Sequence of chain 1.C:
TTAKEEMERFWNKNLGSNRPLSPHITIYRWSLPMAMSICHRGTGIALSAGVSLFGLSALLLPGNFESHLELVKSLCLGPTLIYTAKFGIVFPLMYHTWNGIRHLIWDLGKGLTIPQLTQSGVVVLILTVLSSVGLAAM

Binding-site contacts:
Ligand atom CAO contacts residue ILE56 of chain 1.C at 3.7 Å (hydrophobic).
Ligand atom CAH contacts residue SER68 of chain 1.C at 3.1 Å.
Ligand atom CAR contacts residue TYR114 of chain 1.D at 3.4 Å (hydrophobic).
Ligand atom CAP contacts residue TRP201 of chain 1.B at 4.0 Å (hydrophobic).
Ligand atom FAE contacts residue ILE246 of chain 1.B at 3.9 Å.
Ligand atom FAE contacts residue SER198 of chain 1.B at 3.0 Å.
Ligand atom FAG contacts residue ASP113 of chain 1.D at 3.2 Å.
Ligand atom CAI contacts residue ARG72 of chain 1.C at 3.5 Å.
Ligand atom CAJ contacts residue SER68 of chain 1.C at 3.8 Å.
Ligand atom FAE contacts residue ASP113 of chain 1.D at 3.2 Å.
Ligand atom CAM contacts residue ARG72 of chain 1.C at 3.1 Å.
Ligand atom FAG contacts residue TYR114 of chain 1.D at 2.9 Å.
Ligand atom CAV contacts residue TYR114 of chain 1.D at 3.5 Å (hydrophobic).
Ligand atom FAF contacts residue SER198 of chain 1.B at 3.9 Å.
Ligand atom FAF contacts residue PRO197 of chain 1.B at 3.4 Å.
Ligand atom CAV contacts residue ARG72 of chain 1.C at 3.2 Å.
Ligand atom CAP contacts residue PRO197 of chain 1.B at 4.0 Å (hydrophobic).
Ligand atom FAG contacts residue ARG72 of chain 1.C at 3.1 Å.
Ligand atom CAO contacts residue TRP61 of chain 1.C at 3.9 Å (hydrophobic).
Ligand atom CAJ contacts residue TYR114 of chain 1.D at 4.1 Å (hydrophobic).
Ligand atom CAU contacts residue TYR114 of chain 1.D at 3.4 Å (hydrophobic).
Ligand atom FAG contacts residue TRP201 of chain 1.B at 3.9 Å.
Ligand atom CAH contacts residue ILE69 of chain 1.C at 4.0 Å (hydrophobic).
Ligand atom CAX contacts residue TRP201 of chain 1.B at 4.1 Å (hydrophobic).
Ligand atom FAE contacts residue HIS244 of chain 1.B at 3.6 Å.
Ligand atom CAO contacts residue ILE69 of chain 1.C at 3.8 Å (hydrophobic).
Ligand atom CAM contacts residue HIS244 of chain 1.B at 4.0 Å.
Ligand atom CAU contacts residue ARG72 of chain 1.C at 3.8 Å.
Ligand atom NAQ contacts residue PRO197 of chain 1.B at 3.8 Å.
Ligand atom CAI contacts residue SER68 of chain 1.C at 3.8 Å.
Ligand atom CAH contacts residue ARG72 of chain 1.C at 3.5 Å.
Ligand atom CAX contacts residue ASP113 of chain 1.D at 3.7 Å.
Ligand atom CAL contacts residue ILE56 of chain 1.C at 3.4 Å (hydrophobic).
Ligand atom CAX contacts residue TYR114 of chain 1.D at 3.7 Å (hydrophobic).
Ligand atom FAF contacts residue TRP201 of chain 1.B at 3.2 Å.
Ligand atom CAR contacts residue TRP201 of chain 1.B at 3.9 Å (hydrophobic).
Ligand atom OAD contacts residue TYR114 of chain 1.D at 2.8 Å (h-bond).
Ligand atom OAD contacts residue TRP201 of chain 1.B at 3.0 Å (h-bond).
Ligand atom CAX contacts residue ARG72 of chain 1.C at 3.7 Å.
Ligand atom CAL contacts residue ILE69 of chain 1.C at 3.9 Å (hydrophobic).

This protein binds this small molecule.
Small molecule (SMILES): CC(C)(C)c1ccc(CNC(=O)c2ccccc2C(F)(F)F)cc1

Sequence of chain 1.D:
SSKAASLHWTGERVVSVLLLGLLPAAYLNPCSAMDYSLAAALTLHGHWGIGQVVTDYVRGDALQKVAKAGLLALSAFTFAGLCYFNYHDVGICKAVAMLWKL

Sequence of chain 1.B:
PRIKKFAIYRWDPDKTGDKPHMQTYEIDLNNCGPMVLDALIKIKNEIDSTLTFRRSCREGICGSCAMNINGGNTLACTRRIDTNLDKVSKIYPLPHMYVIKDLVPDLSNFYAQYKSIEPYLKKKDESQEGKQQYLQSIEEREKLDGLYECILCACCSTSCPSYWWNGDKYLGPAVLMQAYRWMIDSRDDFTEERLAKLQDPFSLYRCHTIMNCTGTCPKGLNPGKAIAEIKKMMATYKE